The small molecule below binds the protein below.
Small molecule (SMILES): CC(=O)N[C@@H]1[C@@H](O)[C@H](O)[C@@H](CO)O[C@H]1O

Sequence of chain 8.C:
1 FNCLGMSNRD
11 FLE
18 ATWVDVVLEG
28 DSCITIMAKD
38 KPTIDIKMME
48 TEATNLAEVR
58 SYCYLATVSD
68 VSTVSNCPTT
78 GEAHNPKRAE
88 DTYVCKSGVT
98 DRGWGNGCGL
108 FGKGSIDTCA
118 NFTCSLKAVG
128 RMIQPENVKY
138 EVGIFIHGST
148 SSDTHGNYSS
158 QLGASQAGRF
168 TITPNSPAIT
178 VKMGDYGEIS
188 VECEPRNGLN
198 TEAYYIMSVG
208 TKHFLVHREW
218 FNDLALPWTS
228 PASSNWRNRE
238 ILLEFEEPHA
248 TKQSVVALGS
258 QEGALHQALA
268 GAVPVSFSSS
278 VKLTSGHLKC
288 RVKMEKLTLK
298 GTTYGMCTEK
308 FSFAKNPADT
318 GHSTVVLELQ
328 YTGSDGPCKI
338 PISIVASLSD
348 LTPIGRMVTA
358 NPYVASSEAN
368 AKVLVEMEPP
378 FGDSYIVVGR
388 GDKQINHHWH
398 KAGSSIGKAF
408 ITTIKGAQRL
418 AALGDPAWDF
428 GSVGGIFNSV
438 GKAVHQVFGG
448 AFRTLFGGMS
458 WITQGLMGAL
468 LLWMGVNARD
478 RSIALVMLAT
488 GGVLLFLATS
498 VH

Binding-site contacts:
Ligand atom C4 contacts residue ASN118 of chain 8.C at 4.2 Å.
Ligand atom C4 contacts residue THR120 of chain 8.C at 4.4 Å.
Ligand atom C6 contacts residue THR89 of chain 8.C at 4.4 Å.
Ligand atom C5 contacts residue ASN118 of chain 8.C at 3.7 Å.
Ligand atom C5 contacts residue THR89 of chain 8.C at 4.4 Å.
Ligand atom O5 contacts residue THR120 of chain 8.C at 3.2 Å (h-bond).
Ligand atom C5 contacts residue THR120 of chain 8.C at 3.8 Å.
Ligand atom N2 contacts residue SER66 of chain 8.C at 4.3 Å.
Ligand atom N2 contacts residue ASN118 of chain 8.C at 2.9 Å (h-bond).
Ligand atom O7 contacts residue SER66 of chain 8.C at 3.0 Å (h-bond).
Ligand atom O7 contacts residue ASN118 of chain 8.C at 4.0 Å.
Ligand atom C7 contacts residue TYR90 of chain 8.C at 4.5 Å (hydrophobic).
Ligand atom C7 contacts residue ASN118 of chain 8.C at 3.5 Å.
Ligand atom O6 contacts residue THR89 of chain 8.C at 4.0 Å.
Ligand atom C1 contacts residue ASN118 of chain 8.C at 1.5 Å.
Ligand atom C2 contacts residue ASN118 of chain 8.C at 2.5 Å.
Ligand atom C8 contacts residue SER66 of chain 8.C at 4.0 Å.
Ligand atom C1 contacts residue THR89 of chain 8.C at 4.1 Å.
Ligand atom C1 contacts residue THR120 of chain 8.C at 4.3 Å.
Ligand atom C8 contacts residue ASP67 of chain 8.C at 3.9 Å.
Ligand atom N2 contacts residue TYR90 of chain 8.C at 4.3 Å.
Ligand atom C8 contacts residue TYR90 of chain 8.C at 3.5 Å (hydrophobic).
Ligand atom O5 contacts residue ASN118 of chain 8.C at 2.4 Å (h-bond).
Ligand atom C6 contacts residue THR120 of chain 8.C at 3.4 Å.
Ligand atom C2 contacts residue SER66 of chain 8.C at 4.5 Å.
Ligand atom O5 contacts residue THR89 of chain 8.C at 4.2 Å.
Ligand atom C7 contacts residue SER66 of chain 8.C at 3.5 Å.
Ligand atom C3 contacts residue ASN118 of chain 8.C at 3.8 Å.
Ligand atom C8 contacts residue ASN118 of chain 8.C at 4.2 Å.